Sequence of chain 1.E:
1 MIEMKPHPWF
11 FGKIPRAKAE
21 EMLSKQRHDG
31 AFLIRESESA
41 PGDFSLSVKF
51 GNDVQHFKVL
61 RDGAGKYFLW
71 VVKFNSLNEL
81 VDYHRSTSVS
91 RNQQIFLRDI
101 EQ

This protein binds this small molecule.
Small molecule (SMILES): CC(C)[C@@H]1NC(=O)[C@H](Cc2ccc(OP(=O)(O)O)cc2)NC(=O)CCCCCCNC(=O)[C@@H]2CCCN2C(=O)[C@H](C(C)C)NC(=O)[C@H](CC(N)=O)NC1=O

Binding-site contacts:
Ligand atom CD2 contacts residue HIS56 of chain 1.E at 3.7 Å.
Ligand atom C4 contacts residue GOL1 of chain 1.V at 3.9 Å.
Ligand atom CB contacts residue PHE57 of chain 1.E at 3.7 Å (hydrophobic).
Ligand atom P contacts residue SER39 of chain 1.E at 3.8 Å.
Ligand atom P contacts residue SER37 of chain 1.E at 3.7 Å.
Ligand atom P contacts residue ARG35 of chain 1.E at 3.7 Å.
Ligand atom CA contacts residue TRP70 of chain 1.E at 3.7 Å (hydrophobic).
Ligand atom CG2 contacts residue PHE57 of chain 1.E at 3.8 Å (hydrophobic).
Ligand atom ND2 contacts residue LEU69 of chain 1.E at 2.9 Å (h-bond).
Ligand atom O1P contacts residue ARG35 of chain 1.E at 2.9 Å (salt-bridge).
Ligand atom CG2 contacts residue GLN55 of chain 1.E at 3.6 Å.
Ligand atom N contacts residue HIS56 of chain 1.E at 2.9 Å (h-bond).
Ligand atom C contacts residue ARG16 of chain 1.E at 3.7 Å.
Ligand atom P contacts residue SER45 of chain 1.E at 3.8 Å.
Ligand atom O3P contacts residue SER39 of chain 1.E at 2.7 Å (h-bond).
Ligand atom O contacts residue TRP70 of chain 1.E at 3.8 Å.
Ligand atom CG contacts residue LYS58 of chain 1.E at 3.7 Å.
Ligand atom CG1 contacts residue ASN92 of chain 1.E at 3.8 Å.
Ligand atom CG1 contacts residue SER90 of chain 1.E at 3.8 Å.
Ligand atom O1P contacts residue SER37 of chain 1.E at 2.9 Å (h-bond).
Ligand atom CB contacts residue HIS56 of chain 1.E at 3.6 Å.
Ligand atom OH contacts residue SER39 of chain 1.E at 3.8 Å.
Ligand atom OD1 contacts residue LYS58 of chain 1.E at 2.9 Å (salt-bridge).
Ligand atom O3P contacts residue GOL1 of chain 1.V at 2.7 Å.
Ligand atom C contacts residue HIS56 of chain 1.E at 3.6 Å.
Ligand atom CA contacts residue HIS56 of chain 1.E at 3.3 Å.
Ligand atom CB contacts residue TRP70 of chain 1.E at 3.7 Å (hydrophobic).
Ligand atom ND2 contacts residue LYS58 of chain 1.E at 2.9 Å (salt-bridge).
Ligand atom O contacts residue ARG16 of chain 1.E at 2.8 Å (salt-bridge).
Ligand atom CG contacts residue LEU69 of chain 1.E at 3.6 Å (hydrophobic).
Ligand atom CG2 contacts residue HIS56 of chain 1.E at 3.5 Å.
Ligand atom O3P contacts residue SER37 of chain 1.E at 3.7 Å.
Ligand atom OD1 contacts residue PHE57 of chain 1.E at 3.6 Å.
Ligand atom O2P contacts residue ARG35 of chain 1.E at 2.8 Å (salt-bridge).
Ligand atom O1P contacts residue SER45 of chain 1.E at 2.7 Å (h-bond).
Ligand atom CG2 contacts residue LYS58 of chain 1.E at 3.7 Å.
Ligand atom O2P contacts residue ARG16 of chain 1.E at 2.7 Å (salt-bridge).
Ligand atom C3 contacts residue ARG16 of chain 1.E at 3.8 Å.
Ligand atom CE2 contacts residue ARG16 of chain 1.E at 3.7 Å.
Ligand atom CB contacts residue LEU69 of chain 1.E at 3.5 Å (hydrophobic).